Binding-site contacts:
Ligand atom C28 contacts residue ALA200 of chain 1.B at 3.6 Å (hydrophobic).
Ligand atom C30 contacts residue VAL225 of chain 1.B at 3.5 Å (hydrophobic).
Ligand atom CL21 contacts residue VAL225 of chain 1.B at 3.8 Å.
Ligand atom C29 contacts residue TRP227 of chain 1.B at 3.4 Å (hydrophobic).
Ligand atom C29 contacts residue VAL225 of chain 1.B at 3.9 Å (hydrophobic).
Ligand atom C4 contacts residue TRP50 of chain 1.B at 3.9 Å (hydrophobic).
Ligand atom C27 contacts residue GLY228 of chain 1.B at 3.9 Å.
Ligand atom N23 contacts residue TRP227 of chain 1.B at 3.6 Å.
Ligand atom O32 contacts residue GLY228 of chain 1.B at 2.8 Å (h-bond).
Ligand atom C15 contacts residue GLY228 of chain 1.B at 3.7 Å.
Ligand atom N23 contacts residue HIS43 of chain 1.B at 3.8 Å.
Ligand atom C24 contacts residue SER226 of chain 1.B at 3.6 Å.
Ligand atom C25 contacts residue TRP227 of chain 1.B at 3.9 Å (hydrophobic).
Ligand atom N contacts residue GLY228 of chain 1.B at 2.9 Å (h-bond).
Ligand atom C28 contacts residue GLY228 of chain 1.B at 3.7 Å.
Ligand atom C7 contacts residue SER226 of chain 1.B at 3.5 Å.
Ligand atom CL21 contacts residue ALA200 of chain 1.B at 3.9 Å.
Ligand atom CL21 contacts residue TRP227 of chain 1.B at 3.2 Å.
Ligand atom C29 contacts residue GLY228 of chain 1.B at 3.7 Å.
Ligand atom C28 contacts residue TRP227 of chain 1.B at 3.8 Å (hydrophobic).
Ligand atom C2 contacts residue HIS43 of chain 1.B at 3.4 Å.
Ligand atom CL21 contacts residue GLY238 of chain 1.B at 3.5 Å.
Ligand atom C4 contacts residue TYR47 of chain 1.B at 3.8 Å (hydrophobic).
Ligand atom N23 contacts residue SER205 of chain 1.B at 3.5 Å (h-bond).
Ligand atom C3 contacts residue TYR47 of chain 1.B at 3.6 Å (hydrophobic).
Ligand atom N23 contacts residue SER226 of chain 1.B at 2.6 Å (h-bond).
Ligand atom C14 contacts residue GLY228 of chain 1.B at 3.7 Å.
Ligand atom C24 contacts residue SER205 of chain 1.B at 3.2 Å.
Ligand atom O32 contacts residue TRP227 of chain 1.B at 3.2 Å.
Ligand atom C12 contacts residue SER226 of chain 1.B at 3.5 Å.
Ligand atom C28 contacts residue ASP199 of chain 1.B at 3.9 Å.
Ligand atom C30 contacts residue GLY228 of chain 1.B at 3.9 Å.
Ligand atom C29 contacts residue ALA200 of chain 1.B at 3.9 Å (hydrophobic).
Ligand atom CL21 contacts residue PHE239 of chain 1.B at 3.4 Å.
Ligand atom C30 contacts residue SER226 of chain 1.B at 3.6 Å.
Ligand atom C3 contacts residue LEU96 of chain 1.B at 3.8 Å (hydrophobic).
Ligand atom C27 contacts residue ALA200 of chain 1.B at 3.6 Å (hydrophobic).
Ligand atom C27 contacts residue GLY230 of chain 1.B at 3.8 Å.
Ligand atom C30 contacts residue TRP227 of chain 1.B at 3.4 Å (hydrophobic).
Ligand atom C14 contacts residue TRP227 of chain 1.B at 3.7 Å (hydrophobic).

The protein below binds the small molecule below.
Small molecule (SMILES): CC[C@@H](N)C(=O)N1CCC[C@H]1C(=O)NCc1cccc(Cl)c1

Sequence of chain 1.B:
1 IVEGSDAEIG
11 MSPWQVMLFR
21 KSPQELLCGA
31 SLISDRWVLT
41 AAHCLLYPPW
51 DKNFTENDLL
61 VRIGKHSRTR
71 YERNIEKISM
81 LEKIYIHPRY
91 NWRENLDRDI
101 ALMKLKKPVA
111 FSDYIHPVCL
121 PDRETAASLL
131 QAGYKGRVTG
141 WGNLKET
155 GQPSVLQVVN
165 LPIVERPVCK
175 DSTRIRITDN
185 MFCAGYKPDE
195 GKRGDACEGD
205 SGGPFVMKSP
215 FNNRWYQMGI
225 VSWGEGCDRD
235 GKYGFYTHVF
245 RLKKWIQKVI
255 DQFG